Sequence of chain 1.C:
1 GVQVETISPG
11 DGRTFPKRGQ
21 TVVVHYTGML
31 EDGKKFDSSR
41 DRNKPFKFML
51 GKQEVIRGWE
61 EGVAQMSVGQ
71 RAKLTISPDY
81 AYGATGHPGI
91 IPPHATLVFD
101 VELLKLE

This protein binds this small molecule.
Small molecule (SMILES): C=C[C@H]1CN(Cc2ccccn2)C(=O)[C@@H]2CCC[C@H]1N2S(=N)(=O)c1cc(Cl)cc(Cl)c1

Binding-site contacts:
Ligand atom NBD contacts residue PHE99 of chain 1.C at 3.2 Å.
Ligand atom CAM contacts residue TYR82 of chain 1.C at 3.7 Å (hydrophobic).
Ligand atom NAP contacts residue MES1 of chain 1.H at 3.7 Å.
Ligand atom CAA contacts residue VAL55 of chain 1.C at 3.6 Å (hydrophobic).
Ligand atom CBA contacts residue TYR82 of chain 1.C at 3.1 Å (hydrophobic).
Ligand atom CAW contacts residue ASP37 of chain 1.C at 3.1 Å.
Ligand atom CAA contacts residue TRP59 of chain 1.C at 3.8 Å (hydrophobic).
Ligand atom CAO contacts residue PHE46 of chain 1.C at 3.6 Å (hydrophobic).
Ligand atom CB contacts residue TRP59 of chain 1.C at 3.6 Å (hydrophobic).
Ligand atom O contacts residue TYR82 of chain 1.C at 3.4 Å (h-bond).
Ligand atom SAU contacts residue PHE36 of chain 1.C at 3.8 Å.
Ligand atom CAM contacts residue MES1 of chain 1.H at 3.6 Å.
Ligand atom CAV contacts residue PHE36 of chain 1.C at 3.7 Å (hydrophobic).
Ligand atom CLBB contacts residue HIS87 of chain 1.C at 3.4 Å.
Ligand atom NAJ contacts residue TYR82 of chain 1.C at 3.3 Å (h-bond).
Ligand atom O contacts residue VAL55 of chain 1.C at 3.2 Å.
Ligand atom CAX contacts residue ASP37 of chain 1.C at 3.8 Å.
Ligand atom CAQ contacts residue TYR82 of chain 1.C at 3.6 Å (hydrophobic).
Ligand atom NAP contacts residue TYR82 of chain 1.C at 2.8 Å (h-bond).
Ligand atom CAV contacts residue TYR82 of chain 1.C at 3.9 Å (hydrophobic).
Ligand atom OBE contacts residue TYR26 of chain 1.C at 3.7 Å.
Ligand atom CLBB contacts residue ILE90 of chain 1.C at 3.9 Å.
Ligand atom CA contacts residue TYR82 of chain 1.C at 3.5 Å (hydrophobic).
Ligand atom CAL contacts residue GLU54 of chain 1.C at 3.6 Å.
Ligand atom CLBC contacts residue ASP37 of chain 1.C at 3.5 Å.
Ligand atom CAT contacts residue MES1 of chain 1.H at 3.7 Å.
Ligand atom OBE contacts residue ASP37 of chain 1.C at 3.5 Å (salt-bridge).
Ligand atom OBE contacts residue PHE99 of chain 1.C at 3.4 Å.
Ligand atom O contacts residue ILE56 of chain 1.C at 2.9 Å (h-bond).
Ligand atom CAN contacts residue TYR26 of chain 1.C at 3.6 Å (hydrophobic).
Ligand atom CAA contacts residue PHE46 of chain 1.C at 3.9 Å (hydrophobic).
Ligand atom OBE contacts residue PHE36 of chain 1.C at 3.3 Å.
Ligand atom NBD contacts residue PHE36 of chain 1.C at 3.8 Å.
Ligand atom N contacts residue TYR82 of chain 1.C at 3.7 Å.
Ligand atom CAB contacts residue TYR26 of chain 1.C at 3.7 Å (hydrophobic).
Ligand atom CAL contacts residue TYR82 of chain 1.C at 3.8 Å (hydrophobic).
Ligand atom NBD contacts residue TYR82 of chain 1.C at 3.5 Å (h-bond).
Ligand atom CAL contacts residue MES1 of chain 1.H at 3.4 Å.
Ligand atom C contacts residue TYR82 of chain 1.C at 3.2 Å (hydrophobic).
Ligand atom CAC contacts residue TYR26 of chain 1.C at 3.9 Å (hydrophobic).